Binding-site contacts:
Ligand atom N1 contacts residue ARG92 of chain 1.BA at 4.0 Å.
Ligand atom O3' contacts residue DA1 of chain 1.LD at 1.6 Å.
Ligand atom C2' contacts residue DA1 of chain 1.LD at 3.3 Å.
Ligand atom C1' contacts residue VAL203 of chain 1.BA at 4.1 Å (hydrophobic).
Ligand atom O4' contacts residue VAL203 of chain 1.BA at 3.6 Å.
Ligand atom O4' contacts residue PRO204 of chain 1.BA at 3.6 Å (h-bond).
Ligand atom C2' contacts residue PRO204 of chain 1.BA at 4.3 Å (hydrophobic).
Ligand atom C4' contacts residue DA1 of chain 1.LD at 3.9 Å.
Ligand atom O5' contacts residue ASP202 of chain 1.BA at 4.4 Å.
Ligand atom C5' contacts residue PRO204 of chain 1.BA at 4.3 Å (hydrophobic).
Ligand atom O4' contacts residue ARG92 of chain 1.BA at 4.2 Å.
Ligand atom C4' contacts residue PRO204 of chain 1.BA at 3.6 Å (hydrophobic).
Ligand atom C5 contacts residue ARG92 of chain 1.BA at 4.3 Å.
Ligand atom C1' contacts residue PRO204 of chain 1.BA at 3.7 Å (hydrophobic).
Ligand atom C6 contacts residue PHE205 of chain 1.BA at 4.4 Å (hydrophobic).
Ligand atom C2 contacts residue ARG92 of chain 1.BA at 4.3 Å.
Ligand atom C5 contacts residue PHE205 of chain 1.BA at 4.2 Å (hydrophobic).
Ligand atom C3' contacts residue DA1 of chain 1.LD at 2.6 Å.
Ligand atom C6 contacts residue ARG92 of chain 1.BA at 4.0 Å.
Ligand atom C5' contacts residue ASP202 of chain 1.BA at 4.0 Å.
Ligand atom C4' contacts residue VAL203 of chain 1.BA at 4.2 Å (hydrophobic).
Ligand atom C4 contacts residue ARG92 of chain 1.BA at 4.4 Å.
Ligand atom C1' contacts residue ARG92 of chain 1.BA at 4.4 Å.

The protein below binds the small molecule below.
Small molecule (SMILES): Nc1ccn([C@H]2C[C@H](O)[C@@H](COP(=O)(O)O)O2)c(=O)n1

Sequence of chain 1.BA:
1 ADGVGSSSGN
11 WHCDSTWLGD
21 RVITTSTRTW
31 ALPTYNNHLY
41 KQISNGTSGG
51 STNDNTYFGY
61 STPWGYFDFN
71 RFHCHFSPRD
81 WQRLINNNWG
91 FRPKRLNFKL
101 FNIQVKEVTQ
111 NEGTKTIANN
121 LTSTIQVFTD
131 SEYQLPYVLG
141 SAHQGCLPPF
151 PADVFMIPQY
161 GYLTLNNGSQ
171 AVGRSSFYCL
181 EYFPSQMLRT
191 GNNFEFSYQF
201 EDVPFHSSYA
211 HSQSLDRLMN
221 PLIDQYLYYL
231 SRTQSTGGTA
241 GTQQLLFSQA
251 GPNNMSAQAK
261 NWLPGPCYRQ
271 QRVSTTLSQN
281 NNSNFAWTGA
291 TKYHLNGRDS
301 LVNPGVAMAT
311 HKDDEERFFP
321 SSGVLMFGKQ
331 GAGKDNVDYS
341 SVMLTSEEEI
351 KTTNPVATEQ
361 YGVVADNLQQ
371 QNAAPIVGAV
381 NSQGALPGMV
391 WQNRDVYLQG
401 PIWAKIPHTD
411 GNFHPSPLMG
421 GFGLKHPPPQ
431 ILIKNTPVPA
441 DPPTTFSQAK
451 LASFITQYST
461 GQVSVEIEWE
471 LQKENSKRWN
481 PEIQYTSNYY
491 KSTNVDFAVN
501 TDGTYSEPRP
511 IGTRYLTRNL